Sequence of chain 1.A:
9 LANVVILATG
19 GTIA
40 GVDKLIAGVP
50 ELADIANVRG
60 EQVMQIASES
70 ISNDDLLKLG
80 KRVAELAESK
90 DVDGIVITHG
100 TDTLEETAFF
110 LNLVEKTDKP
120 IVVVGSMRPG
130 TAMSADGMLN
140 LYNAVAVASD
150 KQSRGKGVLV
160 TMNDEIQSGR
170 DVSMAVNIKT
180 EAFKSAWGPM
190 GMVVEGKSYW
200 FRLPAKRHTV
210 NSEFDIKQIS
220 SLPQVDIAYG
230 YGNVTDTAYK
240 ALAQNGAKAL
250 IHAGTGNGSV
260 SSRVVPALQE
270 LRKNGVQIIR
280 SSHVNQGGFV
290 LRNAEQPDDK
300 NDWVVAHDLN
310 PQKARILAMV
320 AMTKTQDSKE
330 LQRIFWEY

Sequence of chain 1.B:
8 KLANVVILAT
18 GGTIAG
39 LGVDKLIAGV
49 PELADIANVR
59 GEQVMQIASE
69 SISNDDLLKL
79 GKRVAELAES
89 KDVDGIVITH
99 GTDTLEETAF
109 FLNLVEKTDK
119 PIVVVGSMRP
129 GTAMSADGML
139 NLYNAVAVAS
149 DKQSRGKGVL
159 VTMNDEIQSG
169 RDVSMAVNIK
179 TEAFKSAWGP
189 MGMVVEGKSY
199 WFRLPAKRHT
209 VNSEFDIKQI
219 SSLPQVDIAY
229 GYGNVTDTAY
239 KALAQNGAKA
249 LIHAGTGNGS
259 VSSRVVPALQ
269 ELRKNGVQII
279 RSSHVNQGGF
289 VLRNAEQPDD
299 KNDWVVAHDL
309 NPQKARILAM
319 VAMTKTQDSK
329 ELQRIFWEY

This small molecule binds to this protein.
Small molecule (SMILES): N[C@H](CCC(=O)O)C(=O)O

Binding-site contacts:
Ligand atom OXT contacts residue GLU68 of chain 1.A at 3.9 Å.
Ligand atom N contacts residue GLU294 of chain 1.B at 3.1 Å (salt-bridge).
Ligand atom OXT contacts residue GLY19 of chain 1.A at 3.5 Å.
Ligand atom CB contacts residue GLU294 of chain 1.B at 3.5 Å.
Ligand atom CG contacts residue GLU294 of chain 1.B at 3.9 Å.
Ligand atom CG contacts residue THR20 of chain 1.A at 3.1 Å.
Ligand atom N contacts residue ASP101 of chain 1.A at 4.2 Å.
Ligand atom CA contacts residue GLU294 of chain 1.B at 3.6 Å.
Ligand atom N contacts residue GLU68 of chain 1.A at 2.7 Å (salt-bridge).
Ligand atom O contacts residue GLY99 of chain 1.A at 3.3 Å.
Ligand atom OE1 contacts residue THR20 of chain 1.A at 3.1 Å (h-bond).
Ligand atom O contacts residue THR100 of chain 1.A at 3.4 Å (h-bond).
Ligand atom C contacts residue GLU68 of chain 1.A at 3.5 Å.
Ligand atom O contacts residue ASP101 of chain 1.A at 3.2 Å (salt-bridge).
Ligand atom CB contacts residue ASP101 of chain 1.A at 4.2 Å.
Ligand atom C contacts residue THR100 of chain 1.A at 4.2 Å.
Ligand atom C contacts residue GLY99 of chain 1.A at 3.7 Å.
Ligand atom OE2 contacts residue MET126 of chain 1.A at 3.8 Å.
Ligand atom CA contacts residue ASP101 of chain 1.A at 3.5 Å.
Ligand atom C contacts residue SER67 of chain 1.A at 3.5 Å.
Ligand atom O contacts residue GLU68 of chain 1.A at 3.8 Å.
Ligand atom CD contacts residue THR100 of chain 1.A at 3.0 Å.
Ligand atom OXT contacts residue GLY99 of chain 1.A at 3.5 Å.
Ligand atom CG contacts residue ASP101 of chain 1.A at 3.8 Å.
Ligand atom CA contacts residue GLU68 of chain 1.A at 3.5 Å.
Ligand atom OE1 contacts residue GLY19 of chain 1.A at 4.1 Å.
Ligand atom OE2 contacts residue THR100 of chain 1.A at 3.2 Å (h-bond).
Ligand atom CD contacts residue THR20 of chain 1.A at 2.8 Å.
Ligand atom OXT contacts residue ALA66 of chain 1.A at 3.4 Å.
Ligand atom OE2 contacts residue THR20 of chain 1.A at 3.1 Å (h-bond).
Ligand atom OXT contacts residue SER67 of chain 1.A at 3.0 Å (h-bond).
Ligand atom OE1 contacts residue THR100 of chain 1.A at 3.1 Å (h-bond).
Ligand atom CG contacts residue THR100 of chain 1.A at 3.3 Å.
Ligand atom OE1 contacts residue SER125 of chain 1.A at 3.5 Å (h-bond).
Ligand atom C contacts residue ASP101 of chain 1.A at 4.0 Å.
Ligand atom OE1 contacts residue GLY99 of chain 1.A at 3.5 Å.
Ligand atom O contacts residue SER67 of chain 1.A at 2.5 Å (h-bond).
Ligand atom OE2 contacts residue SER125 of chain 1.A at 2.6 Å (h-bond).
Ligand atom CD contacts residue SER125 of chain 1.A at 3.5 Å.
Ligand atom CB contacts residue THR20 of chain 1.A at 3.0 Å.